Binding-site contacts:
Ligand atom OB1 contacts residue TRP127 of chain 1.A at 4.2 Å.
Ligand atom OG2 contacts residue CYS1 of chain 1.A at 3.7 Å.
Ligand atom OG1 contacts residue LEU297 of chain 1.A at 4.1 Å.
Ligand atom CG1 contacts residue CYS1 of chain 1.A at 3.9 Å (hydrophobic).
Ligand atom OB1 contacts residue CYS1 of chain 1.A at 4.3 Å.
Ligand atom CG1 contacts residue LEU3 of chain 1.A at 3.8 Å (hydrophobic).
Ligand atom OG1 contacts residue LEU3 of chain 1.A at 3.4 Å.
Ligand atom CG3 contacts residue SER2 of chain 1.A at 4.2 Å.
Ligand atom CA2 contacts residue TRP127 of chain 1.A at 4.2 Å (hydrophobic).
Ligand atom OA1 contacts residue LEU297 of chain 1.A at 4.3 Å.
Ligand atom CA1 contacts residue LEU297 of chain 1.A at 4.2 Å (hydrophobic).
Ligand atom CG2 contacts residue CYS1 of chain 1.A at 3.0 Å (hydrophobic).
Ligand atom CG3 contacts residue LEU3 of chain 1.A at 4.2 Å (hydrophobic).
Ligand atom OG1 contacts residue TRP127 of chain 1.A at 4.5 Å.
Ligand atom CG2 contacts residue TRP127 of chain 1.A at 4.4 Å (hydrophobic).
Ligand atom CA2 contacts residue LEU297 of chain 1.A at 4.2 Å (hydrophobic).
Ligand atom CG2 contacts residue LEU3 of chain 1.A at 4.4 Å (hydrophobic).
Ligand atom CG3 contacts residue CYS1 of chain 1.A at 1.5 Å (hydrophobic).
Ligand atom CA1 contacts residue LEU3 of chain 1.A at 4.5 Å (hydrophobic).

Sequence of chain 1.A:
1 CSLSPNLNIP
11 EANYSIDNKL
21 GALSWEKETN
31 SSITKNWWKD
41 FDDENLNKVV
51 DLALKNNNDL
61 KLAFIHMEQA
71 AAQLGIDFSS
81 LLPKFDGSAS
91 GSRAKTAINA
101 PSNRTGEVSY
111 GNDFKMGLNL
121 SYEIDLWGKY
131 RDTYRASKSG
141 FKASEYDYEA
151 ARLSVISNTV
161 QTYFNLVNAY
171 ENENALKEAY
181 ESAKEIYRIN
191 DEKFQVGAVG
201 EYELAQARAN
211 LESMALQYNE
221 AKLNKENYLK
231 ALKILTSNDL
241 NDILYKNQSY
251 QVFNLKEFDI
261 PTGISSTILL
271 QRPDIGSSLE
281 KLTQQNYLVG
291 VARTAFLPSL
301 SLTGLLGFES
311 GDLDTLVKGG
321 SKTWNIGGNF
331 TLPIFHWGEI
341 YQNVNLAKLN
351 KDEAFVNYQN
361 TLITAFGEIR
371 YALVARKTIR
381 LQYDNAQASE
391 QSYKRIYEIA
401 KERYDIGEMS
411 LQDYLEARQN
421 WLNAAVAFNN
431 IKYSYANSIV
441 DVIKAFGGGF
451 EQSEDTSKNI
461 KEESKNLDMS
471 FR

This protein binds this small molecule.
Small molecule (SMILES): CCCCCC(=O)O[C@@H](C)COC(=O)CCCC